Sequence of chain 1.B:
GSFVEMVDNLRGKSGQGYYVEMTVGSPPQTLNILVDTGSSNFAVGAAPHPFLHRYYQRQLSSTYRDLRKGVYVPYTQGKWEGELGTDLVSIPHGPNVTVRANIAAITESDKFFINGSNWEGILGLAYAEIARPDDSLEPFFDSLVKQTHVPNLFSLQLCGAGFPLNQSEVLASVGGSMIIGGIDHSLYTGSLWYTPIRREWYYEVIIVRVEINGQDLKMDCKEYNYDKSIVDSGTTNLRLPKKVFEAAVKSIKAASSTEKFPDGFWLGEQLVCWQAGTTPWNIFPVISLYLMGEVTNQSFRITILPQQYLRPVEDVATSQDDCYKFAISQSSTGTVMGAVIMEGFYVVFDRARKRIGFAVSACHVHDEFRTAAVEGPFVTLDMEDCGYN

Binding-site contacts:
Ligand atom O1 contacts residue SER44 of chain 1.B at 3.5 Å.
Ligand atom C7 contacts residue ASP41 of chain 1.B at 3.4 Å.
Ligand atom F2 contacts residue GLY83 of chain 1.B at 3.2 Å.
Ligand atom O1 contacts residue GLY43 of chain 1.B at 3.1 Å (h-bond).
Ligand atom C9 contacts residue LEU39 of chain 1.B at 3.6 Å (hydrophobic).
Ligand atom O4 contacts residue GLY43 of chain 1.B at 3.6 Å.
Ligand atom F1 contacts residue TRP124 of chain 1.B at 3.4 Å.
Ligand atom O4 contacts residue TYR207 of chain 1.B at 3.4 Å.
Ligand atom N2 contacts residue ASP237 of chain 1.B at 2.6 Å (salt-bridge).
Ligand atom C7 contacts residue GLY239 of chain 1.B at 3.5 Å.
Ligand atom N1 contacts residue GLY239 of chain 1.B at 2.9 Å (h-bond).
Ligand atom C28 contacts residue PRO79 of chain 1.B at 3.5 Å (hydrophobic).
Ligand atom C23 contacts residue TYR207 of chain 1.B at 3.6 Å (hydrophobic).
Ligand atom O3 contacts residue THR241 of chain 1.B at 2.8 Å (h-bond).
Ligand atom C11 contacts residue PHE117 of chain 1.B at 3.6 Å (hydrophobic).
Ligand atom C13 contacts residue TYR80 of chain 1.B at 3.6 Å (hydrophobic).
Ligand atom F2 contacts residue PHE117 of chain 1.B at 3.3 Å.
Ligand atom C2 contacts residue ASP41 of chain 1.B at 3.6 Å.
Ligand atom C30 contacts residue GLY20 of chain 1.B at 3.4 Å.
Ligand atom O2 contacts residue THR81 of chain 1.B at 3.1 Å (h-bond).
Ligand atom C31 contacts residue GLY20 of chain 1.B at 3.4 Å.
Ligand atom C34 contacts residue GLN82 of chain 1.B at 3.5 Å.
Ligand atom C35 contacts residue GLN82 of chain 1.B at 3.5 Å.
Ligand atom C9 contacts residue GLY239 of chain 1.B at 3.4 Å.
Ligand atom N2 contacts residue GLY43 of chain 1.B at 3.0 Å (h-bond).
Ligand atom C12 contacts residue PHE117 of chain 1.B at 3.6 Å (hydrophobic).
Ligand atom O2 contacts residue TYR80 of chain 1.B at 3.5 Å.
Ligand atom C4 contacts residue GLY43 of chain 1.B at 3.5 Å.
Ligand atom C17 contacts residue GLN82 of chain 1.B at 3.4 Å.
Ligand atom C19 contacts residue GLY239 of chain 1.B at 3.4 Å.
Ligand atom C3 contacts residue ASP237 of chain 1.B at 3.3 Å.
Ligand atom F1 contacts residue ILE119 of chain 1.B at 3.6 Å.
Ligand atom C18 contacts residue GLN82 of chain 1.B at 3.4 Å.
Ligand atom C4 contacts residue ASP237 of chain 1.B at 3.4 Å.
Ligand atom O2 contacts residue GLN82 of chain 1.B at 3.1 Å (h-bond).
Ligand atom O1 contacts residue ASP41 of chain 1.B at 2.7 Å (salt-bridge).
Ligand atom C32 contacts residue GLY239 of chain 1.B at 3.6 Å.
Ligand atom C30 contacts residue THR241 of chain 1.B at 3.2 Å.
Ligand atom C31 contacts residue THR241 of chain 1.B at 3.6 Å.
Ligand atom C29 contacts residue PRO79 of chain 1.B at 3.2 Å (hydrophobic).

This protein binds this small molecule.
Small molecule (SMILES): CCCN(CCC)C(=O)c1cc(C)cc(C(=O)N[C@@H](Cc2cc(F)cc(F)c2)[C@H](O)[C@H]2C[C@@H](OCc3ccccc3)CN2)c1